Sequence of chain 1.A:
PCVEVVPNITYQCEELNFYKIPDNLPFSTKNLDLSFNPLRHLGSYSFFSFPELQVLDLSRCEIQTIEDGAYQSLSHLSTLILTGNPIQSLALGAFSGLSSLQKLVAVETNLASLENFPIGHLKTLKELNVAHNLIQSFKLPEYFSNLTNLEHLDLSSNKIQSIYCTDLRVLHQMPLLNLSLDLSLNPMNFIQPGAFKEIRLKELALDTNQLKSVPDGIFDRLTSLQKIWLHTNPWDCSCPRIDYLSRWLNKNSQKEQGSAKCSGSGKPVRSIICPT

The protein below binds the small molecule below.
Small molecule (SMILES): CC(=O)N[C@H]1[C@H](O[C@H]2[C@H](O)[C@@H](NC(C)=O)CO[C@@H]2CO)O[C@H](CO)[C@@H](O[C@@H]2O[C@H](CO)[C@@H](O)[C@H](O)[C@@H]2O)[C@@H]1O

Binding-site contacts:
Ligand atom O6 contacts residue ASN10 of chain 1.A at 4.0 Å.
Ligand atom C4 contacts residue FUL1 of chain 1.D at 3.8 Å.
Ligand atom N2 contacts residue FUL1 of chain 1.D at 4.2 Å.
Ligand atom C2 contacts residue FUL1 of chain 1.D at 4.5 Å.
Ligand atom C4 contacts residue ASN10 of chain 1.A at 4.3 Å.
Ligand atom N2 contacts residue ASN10 of chain 1.A at 2.9 Å (h-bond).
Ligand atom C6 contacts residue FUL1 of chain 1.D at 3.0 Å.
Ligand atom C2 contacts residue ASN10 of chain 1.A at 2.5 Å.
Ligand atom C1 contacts residue FUL1 of chain 1.D at 4.0 Å.
Ligand atom C8 contacts residue ASN10 of chain 1.A at 4.3 Å.
Ligand atom C7 contacts residue ASN10 of chain 1.A at 4.0 Å.
Ligand atom O5 contacts residue FUL1 of chain 1.D at 4.0 Å.
Ligand atom O6 contacts residue FUL1 of chain 1.D at 3.4 Å (h-bond).
Ligand atom C5 contacts residue ASN10 of chain 1.A at 3.7 Å.
Ligand atom C5 contacts residue FUL1 of chain 1.D at 4.0 Å.
Ligand atom O4 contacts residue FUL1 of chain 1.D at 4.4 Å.
Ligand atom O5 contacts residue ASN10 of chain 1.A at 2.4 Å (h-bond).
Ligand atom C3 contacts residue FUL1 of chain 1.D at 4.5 Å.
Ligand atom C1 contacts residue ASN10 of chain 1.A at 1.4 Å.
Ligand atom C3 contacts residue ASN10 of chain 1.A at 3.8 Å.